Sequence of chain 1.B:
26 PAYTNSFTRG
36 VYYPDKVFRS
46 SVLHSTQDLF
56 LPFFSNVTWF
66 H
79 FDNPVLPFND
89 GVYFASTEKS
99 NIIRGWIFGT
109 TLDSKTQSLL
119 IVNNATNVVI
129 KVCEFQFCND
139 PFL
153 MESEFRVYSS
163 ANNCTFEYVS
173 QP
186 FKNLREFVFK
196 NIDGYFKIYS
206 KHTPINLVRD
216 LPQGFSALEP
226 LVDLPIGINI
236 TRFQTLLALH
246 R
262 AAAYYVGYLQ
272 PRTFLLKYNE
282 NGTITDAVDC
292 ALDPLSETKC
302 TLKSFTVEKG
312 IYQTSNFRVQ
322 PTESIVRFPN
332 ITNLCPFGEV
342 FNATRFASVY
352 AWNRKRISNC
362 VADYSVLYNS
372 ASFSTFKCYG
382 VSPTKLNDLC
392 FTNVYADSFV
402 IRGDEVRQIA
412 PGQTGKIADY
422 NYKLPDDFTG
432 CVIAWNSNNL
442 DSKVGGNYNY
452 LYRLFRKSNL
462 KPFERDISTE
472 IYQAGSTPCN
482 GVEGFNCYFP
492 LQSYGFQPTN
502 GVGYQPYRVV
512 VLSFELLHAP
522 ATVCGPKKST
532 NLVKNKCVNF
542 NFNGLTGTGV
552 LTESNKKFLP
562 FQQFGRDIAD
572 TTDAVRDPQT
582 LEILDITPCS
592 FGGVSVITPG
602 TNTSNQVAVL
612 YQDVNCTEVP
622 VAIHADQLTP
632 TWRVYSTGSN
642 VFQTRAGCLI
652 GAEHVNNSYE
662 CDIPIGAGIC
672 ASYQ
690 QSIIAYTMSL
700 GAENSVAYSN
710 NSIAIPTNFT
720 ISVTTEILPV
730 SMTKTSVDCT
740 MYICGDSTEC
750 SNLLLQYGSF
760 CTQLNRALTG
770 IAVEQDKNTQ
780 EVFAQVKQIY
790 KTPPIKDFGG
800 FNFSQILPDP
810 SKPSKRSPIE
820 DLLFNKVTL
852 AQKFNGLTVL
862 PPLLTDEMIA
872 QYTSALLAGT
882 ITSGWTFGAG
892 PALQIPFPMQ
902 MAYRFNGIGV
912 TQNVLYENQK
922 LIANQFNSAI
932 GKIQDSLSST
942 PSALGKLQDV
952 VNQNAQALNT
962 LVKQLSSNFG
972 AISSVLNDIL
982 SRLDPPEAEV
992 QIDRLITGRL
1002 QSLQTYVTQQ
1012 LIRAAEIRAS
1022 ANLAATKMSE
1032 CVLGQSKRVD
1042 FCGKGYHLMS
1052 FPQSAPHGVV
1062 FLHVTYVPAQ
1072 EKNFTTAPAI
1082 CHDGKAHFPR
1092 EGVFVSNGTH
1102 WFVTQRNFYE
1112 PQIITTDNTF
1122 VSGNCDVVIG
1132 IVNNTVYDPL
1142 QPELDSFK

The small molecule below binds the protein below.
Small molecule (SMILES): CC(=O)N[C@@H]1[C@@H](O)[C@H](O)[C@@H](CO)O[C@H]1O

Binding-site contacts:
Ligand atom C3 contacts residue ASN709 of chain 1.B at 3.8 Å.
Ligand atom C2 contacts residue ASN709 of chain 1.B at 2.4 Å.
Ligand atom O5 contacts residue ASN709 of chain 1.B at 2.4 Å (h-bond).
Ligand atom N2 contacts residue ASN709 of chain 1.B at 2.9 Å (h-bond).
Ligand atom C8 contacts residue GLY1131 of chain 1.B at 3.6 Å.
Ligand atom C7 contacts residue ASN709 of chain 1.B at 3.5 Å.
Ligand atom C5 contacts residue ASN709 of chain 1.B at 3.7 Å.
Ligand atom O7 contacts residue ASN709 of chain 1.B at 3.9 Å.
Ligand atom C1 contacts residue ASN709 of chain 1.B at 1.4 Å.
Ligand atom O7 contacts residue ILE1130 of chain 1.B at 4.2 Å.
Ligand atom C8 contacts residue ILE1130 of chain 1.B at 4.0 Å (hydrophobic).
Ligand atom C4 contacts residue ASN709 of chain 1.B at 4.2 Å.